Sequence of chain 23.A:
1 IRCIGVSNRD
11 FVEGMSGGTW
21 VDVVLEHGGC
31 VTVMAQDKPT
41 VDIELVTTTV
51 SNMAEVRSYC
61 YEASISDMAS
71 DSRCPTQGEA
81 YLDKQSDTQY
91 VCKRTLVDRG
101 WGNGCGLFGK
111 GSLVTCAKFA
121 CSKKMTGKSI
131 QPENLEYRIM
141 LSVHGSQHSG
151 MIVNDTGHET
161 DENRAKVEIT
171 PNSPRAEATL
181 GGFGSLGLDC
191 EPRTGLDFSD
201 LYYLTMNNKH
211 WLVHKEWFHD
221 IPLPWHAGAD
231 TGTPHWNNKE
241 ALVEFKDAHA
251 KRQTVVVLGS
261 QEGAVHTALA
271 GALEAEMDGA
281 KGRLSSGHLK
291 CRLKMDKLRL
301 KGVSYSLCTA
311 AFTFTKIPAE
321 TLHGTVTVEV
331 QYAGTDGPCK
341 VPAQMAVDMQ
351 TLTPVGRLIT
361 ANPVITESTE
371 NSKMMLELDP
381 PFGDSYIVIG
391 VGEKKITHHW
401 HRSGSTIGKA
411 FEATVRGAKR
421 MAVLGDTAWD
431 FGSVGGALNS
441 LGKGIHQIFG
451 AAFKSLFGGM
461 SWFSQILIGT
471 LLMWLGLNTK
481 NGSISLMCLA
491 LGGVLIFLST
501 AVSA

The small molecule below binds the protein below.
Small molecule (SMILES): CC(=O)N[C@@H]1[C@@H](O)[C@H](O)[C@@H](CO)O[C@H]1O

Binding-site contacts:
Ligand atom C4 contacts residue THR160 of chain 23.A at 3.6 Å.
Ligand atom C6 contacts residue THR160 of chain 23.A at 3.7 Å.
Ligand atom C1 contacts residue THR160 of chain 23.A at 3.0 Å.
Ligand atom O5 contacts residue THR160 of chain 23.A at 3.2 Å.
Ligand atom C7 contacts residue ASN154 of chain 23.A at 3.0 Å.
Ligand atom N2 contacts residue THR160 of chain 23.A at 3.5 Å.
Ligand atom C5 contacts residue ASN154 of chain 23.A at 3.8 Å.
Ligand atom C5 contacts residue THR160 of chain 23.A at 3.7 Å.
Ligand atom O7 contacts residue ASP161 of chain 23.A at 3.7 Å.
Ligand atom C3 contacts residue ASN154 of chain 23.A at 3.9 Å.
Ligand atom C8 contacts residue VAL153 of chain 23.A at 4.4 Å (hydrophobic).
Ligand atom C2 contacts residue THR160 of chain 23.A at 2.7 Å.
Ligand atom O3 contacts residue THR160 of chain 23.A at 4.3 Å.
Ligand atom O5 contacts residue ASN154 of chain 23.A at 2.4 Å (h-bond).
Ligand atom C8 contacts residue ASN154 of chain 23.A at 4.1 Å.
Ligand atom C8 contacts residue ILE152 of chain 23.A at 4.3 Å (hydrophobic).
Ligand atom C7 contacts residue THR160 of chain 23.A at 3.4 Å.
Ligand atom C4 contacts residue ASN154 of chain 23.A at 4.3 Å.
Ligand atom N2 contacts residue ASN154 of chain 23.A at 3.0 Å (h-bond).
Ligand atom O7 contacts residue THR160 of chain 23.A at 2.5 Å.
Ligand atom O7 contacts residue ASN154 of chain 23.A at 2.7 Å (h-bond).
Ligand atom C2 contacts residue ASN154 of chain 23.A at 2.5 Å.
Ligand atom C1 contacts residue ASN154 of chain 23.A at 1.6 Å.
Ligand atom O5 contacts residue HIS158 of chain 23.A at 3.8 Å.
Ligand atom O6 contacts residue HIS158 of chain 23.A at 3.4 Å (h-bond).
Ligand atom C3 contacts residue THR160 of chain 23.A at 3.9 Å.
Ligand atom C6 contacts residue HIS158 of chain 23.A at 4.0 Å.